Binding-site contacts:
Ligand atom O7 contacts residue ASN51 of chain 1.A at 3.4 Å (h-bond).
Ligand atom C2 contacts residue ASN51 of chain 1.A at 2.3 Å.
Ligand atom C1 contacts residue ASN51 of chain 1.A at 1.4 Å.
Ligand atom C4 contacts residue ASN51 of chain 1.A at 4.2 Å.
Ligand atom C3 contacts residue ASN51 of chain 1.A at 3.7 Å.
Ligand atom O5 contacts residue ASN51 of chain 1.A at 2.4 Å (h-bond).
Ligand atom C7 contacts residue ASN51 of chain 1.A at 3.5 Å.
Ligand atom N2 contacts residue ASN51 of chain 1.A at 2.8 Å (h-bond).
Ligand atom C5 contacts residue ASN51 of chain 1.A at 3.7 Å.

Sequence of chain 1.A:
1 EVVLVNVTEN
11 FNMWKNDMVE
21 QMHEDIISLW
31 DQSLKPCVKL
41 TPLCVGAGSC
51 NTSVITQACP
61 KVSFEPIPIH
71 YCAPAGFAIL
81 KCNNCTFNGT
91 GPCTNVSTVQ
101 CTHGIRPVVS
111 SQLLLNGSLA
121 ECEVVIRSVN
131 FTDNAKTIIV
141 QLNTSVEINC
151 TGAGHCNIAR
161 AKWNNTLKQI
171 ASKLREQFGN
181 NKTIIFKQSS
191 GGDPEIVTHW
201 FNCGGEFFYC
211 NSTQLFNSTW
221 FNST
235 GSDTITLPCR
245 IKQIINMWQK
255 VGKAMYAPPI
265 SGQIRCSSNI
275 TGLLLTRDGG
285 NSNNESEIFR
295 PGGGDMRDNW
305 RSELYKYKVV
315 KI

This small molecule binds to this protein.
Small molecule (SMILES): CC(=O)N[C@@H]1[C@@H](O)[C@H](O)[C@@H](CO)O[C@H]1O